Binding-site contacts:
Ligand atom S1 contacts residue ZN1 of chain 1.M at 3.0 Å.
Ligand atom C28 contacts residue SER130 of chain 1.D at 3.6 Å.
Ligand atom C28 contacts residue ALA129 of chain 1.D at 3.8 Å (hydrophobic).
Ligand atom O15 contacts residue ASN64 of chain 1.D at 2.7 Å (h-bond).
Ligand atom F11 contacts residue THR199 of chain 1.D at 3.3 Å.
Ligand atom O3 contacts residue ZN1 of chain 1.M at 3.3 Å.
Ligand atom C18 contacts residue HIS66 of chain 1.D at 3.9 Å.
Ligand atom C27 contacts residue ALA129 of chain 1.D at 3.7 Å (hydrophobic).
Ligand atom O2 contacts residue LEU197 of chain 1.D at 3.2 Å.
Ligand atom S1 contacts residue HIS91 of chain 1.D at 3.8 Å.
Ligand atom C5 contacts residue HIS91 of chain 1.D at 3.4 Å.
Ligand atom C21 contacts residue LEU197 of chain 1.D at 3.8 Å (hydrophobic).
Ligand atom F11 contacts residue HIS91 of chain 1.D at 3.3 Å.
Ligand atom N4 contacts residue HIS93 of chain 1.D at 3.4 Å (h-bond).
Ligand atom C5 contacts residue ZN1 of chain 1.M at 3.7 Å.
Ligand atom O3 contacts residue HIS91 of chain 1.D at 3.4 Å.
Ligand atom F13 contacts residue LEU197 of chain 1.D at 3.1 Å.
Ligand atom O3 contacts residue VAL119 of chain 1.D at 3.6 Å.
Ligand atom S14 contacts residue ASN64 of chain 1.D at 3.8 Å.
Ligand atom F11 contacts residue ZN1 of chain 1.M at 3.0 Å.
Ligand atom N4 contacts residue GLU104 of chain 1.D at 3.6 Å.
Ligand atom F11 contacts residue HIS93 of chain 1.D at 3.2 Å.
Ligand atom N20 contacts residue GLN89 of chain 1.D at 3.8 Å.
Ligand atom N4 contacts residue THR198 of chain 1.D at 2.7 Å (h-bond).
Ligand atom O15 contacts residue SER67 of chain 1.D at 3.8 Å.
Ligand atom C18 contacts residue ASN64 of chain 1.D at 3.5 Å.
Ligand atom N4 contacts residue HIS117 of chain 1.D at 3.2 Å (h-bond).
Ligand atom C6 contacts residue ZN1 of chain 1.M at 3.6 Å.
Ligand atom C6 contacts residue HIS91 of chain 1.D at 3.4 Å.
Ligand atom F12 contacts residue THR199 of chain 1.D at 3.6 Å.
Ligand atom C25 contacts residue LEU197 of chain 1.D at 3.7 Å (hydrophobic).
Ligand atom O2 contacts residue THR198 of chain 1.D at 2.9 Å (h-bond).
Ligand atom C10 contacts residue HIS91 of chain 1.D at 3.8 Å.
Ligand atom C17 contacts residue THR199 of chain 1.D at 3.8 Å.
Ligand atom C7 contacts residue THR199 of chain 1.D at 3.5 Å.
Ligand atom O19 contacts residue ASN64 of chain 1.D at 3.7 Å.
Ligand atom C6 contacts residue THR199 of chain 1.D at 3.6 Å.
Ligand atom N4 contacts residue HIS91 of chain 1.D at 3.5 Å (h-bond).
Ligand atom N4 contacts residue ZN1 of chain 1.M at 2.0 Å.
Ligand atom F13 contacts residue VAL119 of chain 1.D at 3.7 Å.

This small molecule binds to this protein.
Small molecule (SMILES): NS(=O)(=O)c1c(F)c(F)c(S(=O)(=O)CCO)c(N[C@H]2CCc3ccccc32)c1F

Sequence of chain 1.D:
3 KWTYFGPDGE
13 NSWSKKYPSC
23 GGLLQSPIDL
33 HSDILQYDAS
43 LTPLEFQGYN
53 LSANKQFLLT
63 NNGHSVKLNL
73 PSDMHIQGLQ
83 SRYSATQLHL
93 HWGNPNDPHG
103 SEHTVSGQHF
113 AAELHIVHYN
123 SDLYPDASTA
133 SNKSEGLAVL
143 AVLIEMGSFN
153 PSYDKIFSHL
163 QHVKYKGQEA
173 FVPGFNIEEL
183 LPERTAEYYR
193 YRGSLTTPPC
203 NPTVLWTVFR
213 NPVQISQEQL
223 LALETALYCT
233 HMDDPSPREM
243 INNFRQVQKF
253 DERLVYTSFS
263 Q